Sequence of chain 4.A:
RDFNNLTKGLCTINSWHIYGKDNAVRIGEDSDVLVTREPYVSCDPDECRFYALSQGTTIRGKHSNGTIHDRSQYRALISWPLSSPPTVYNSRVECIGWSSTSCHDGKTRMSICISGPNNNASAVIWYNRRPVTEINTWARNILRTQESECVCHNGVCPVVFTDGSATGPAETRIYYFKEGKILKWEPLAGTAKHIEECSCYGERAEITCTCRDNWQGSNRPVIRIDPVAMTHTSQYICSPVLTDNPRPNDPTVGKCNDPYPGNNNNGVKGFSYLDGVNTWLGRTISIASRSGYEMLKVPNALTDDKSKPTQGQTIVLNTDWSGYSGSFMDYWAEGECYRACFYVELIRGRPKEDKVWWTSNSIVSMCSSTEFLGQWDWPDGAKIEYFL

Binding-site contacts:
Ligand atom C3 contacts residue ASP70 of chain 4.A at 3.7 Å.
Ligand atom C3 contacts residue ARG37 of chain 4.A at 3.9 Å.
Ligand atom C4 contacts residue ASP70 of chain 4.A at 4.0 Å.
Ligand atom C10 contacts residue ARG71 of chain 4.A at 4.0 Å.
Ligand atom C4 contacts residue GLU38 of chain 4.A at 3.6 Å.
Ligand atom O8 contacts residue GLU196 of chain 4.A at 2.7 Å (salt-bridge).
Ligand atom C8 contacts residue ARG212 of chain 4.A at 3.5 Å.
Ligand atom C9 contacts residue ASN214 of chain 4.A at 3.9 Å.
Ligand atom C3 contacts residue TYR324 of chain 4.A at 3.1 Å (hydrophobic).
Ligand atom C6 contacts residue GLU197 of chain 4.A at 3.5 Å.
Ligand atom O6 contacts residue ARG212 of chain 4.A at 3.9 Å.
Ligand atom O1B contacts residue ARG290 of chain 4.A at 2.9 Å (salt-bridge).
Ligand atom N9 contacts residue GLU196 of chain 4.A at 2.8 Å (salt-bridge).
Ligand atom O1A contacts residue ARG212 of chain 4.A at 3.5 Å (salt-bridge).
Ligand atom O4 contacts residue GLU38 of chain 4.A at 3.1 Å (salt-bridge).
Ligand atom C8 contacts residue GLU196 of chain 4.A at 3.5 Å.
Ligand atom O10 contacts residue ASP70 of chain 4.A at 3.8 Å.
Ligand atom C2 contacts residue TYR324 of chain 4.A at 2.7 Å (hydrophobic).
Ligand atom C3 contacts residue GLU38 of chain 4.A at 3.3 Å.
Ligand atom C11 contacts residue ILE142 of chain 4.A at 3.8 Å (hydrophobic).
Ligand atom C11 contacts residue TRP98 of chain 4.A at 3.7 Å (hydrophobic).
Ligand atom C11 contacts residue ARG144 of chain 4.A at 3.9 Å.
Ligand atom C1 contacts residue TYR324 of chain 4.A at 3.0 Å (hydrophobic).
Ligand atom O1A contacts residue TYR324 of chain 4.A at 3.4 Å (h-bond).
Ligand atom O1B contacts residue TYR324 of chain 4.A at 3.5 Å (h-bond).
Ligand atom C1 contacts residue ARG37 of chain 4.A at 3.9 Å.
Ligand atom O1A contacts residue ARG290 of chain 4.A at 2.9 Å (salt-bridge).
Ligand atom O4 contacts residue ASP70 of chain 4.A at 3.3 Å.
Ligand atom O6 contacts residue TYR324 of chain 4.A at 3.1 Å (h-bond).
Ligand atom O1B contacts residue ARG37 of chain 4.A at 2.8 Å (salt-bridge).
Ligand atom N9 contacts residue ALA166 of chain 4.A at 3.3 Å.
Ligand atom C4 contacts residue TYR324 of chain 4.A at 3.7 Å (hydrophobic).
Ligand atom C1 contacts residue ARG290 of chain 4.A at 3.5 Å.
Ligand atom C9 contacts residue ARG212 of chain 4.A at 3.7 Å.
Ligand atom C6 contacts residue TYR324 of chain 4.A at 3.6 Å (hydrophobic).
Ligand atom O10 contacts residue ARG71 of chain 4.A at 2.8 Å (salt-bridge).
Ligand atom O8 contacts residue ARG212 of chain 4.A at 3.8 Å.
Ligand atom C5 contacts residue ASP70 of chain 4.A at 3.9 Å.
Ligand atom O8 contacts residue GLU197 of chain 4.A at 3.7 Å.
Ligand atom C9 contacts residue GLU196 of chain 4.A at 3.3 Å.

A small-molecule ligand and the protein it binds are described below.
Small molecule (SMILES): CC(=O)N[C@H]1[C@H]([C@H](O)[C@H](O)CN)OC(C(=O)O)=C[C@@H]1O